Sequence of chain 1.B:
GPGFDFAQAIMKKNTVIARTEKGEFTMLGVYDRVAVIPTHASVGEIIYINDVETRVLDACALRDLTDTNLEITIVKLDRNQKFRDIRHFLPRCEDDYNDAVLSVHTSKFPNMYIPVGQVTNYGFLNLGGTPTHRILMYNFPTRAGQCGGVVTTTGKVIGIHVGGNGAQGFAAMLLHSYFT

A protein and the small-molecule ligand that binds it are described below.
Small molecule (SMILES): CN(C)C(=O)COc1ccc(N)c(F)c1

Binding-site contacts:
Ligand atom C7 contacts residue ILE47 of chain 1.B at 3.9 Å (hydrophobic).
Ligand atom O1 contacts residue THR21 of chain 1.B at 3.9 Å.
Ligand atom F contacts residue THR21 of chain 1.B at 3.5 Å.
Ligand atom C8 contacts residue ARG20 of chain 1.B at 3.8 Å.
Ligand atom C8 contacts residue TYR49 of chain 1.B at 3.7 Å (hydrophobic).
Ligand atom C2 contacts residue ARG20 of chain 1.B at 3.8 Å.
Ligand atom C9 contacts residue TYR49 of chain 1.B at 3.7 Å (hydrophobic).
Ligand atom C8 contacts residue ILE47 of chain 1.B at 3.9 Å (hydrophobic).
Ligand atom F contacts residue ARG20 of chain 1.B at 3.0 Å.
Ligand atom C4 contacts residue TYR49 of chain 1.B at 4.3 Å (hydrophobic).
Ligand atom C8 contacts residue THR21 of chain 1.B at 3.8 Å.
Ligand atom O contacts residue TYR49 of chain 1.B at 4.5 Å.
Ligand atom C4 contacts residue ARG20 of chain 1.B at 4.5 Å.
Ligand atom C8 contacts residue GLU22 of chain 1.B at 3.9 Å.
Ligand atom N1 contacts residue ILE47 of chain 1.B at 3.0 Å (h-bond).
Ligand atom O1 contacts residue ARG20 of chain 1.B at 4.0 Å.
Ligand atom C3 contacts residue TYR49 of chain 1.B at 4.5 Å (hydrophobic).
Ligand atom F contacts residue GLU22 of chain 1.B at 4.2 Å.
Ligand atom C4 contacts residue GLU22 of chain 1.B at 4.2 Å.
Ligand atom F contacts residue ILE47 of chain 1.B at 3.0 Å.
Ligand atom F contacts residue TYR49 of chain 1.B at 3.7 Å.
Ligand atom C9 contacts residue ARG20 of chain 1.B at 3.7 Å.
Ligand atom C4 contacts residue THR21 of chain 1.B at 3.9 Å.
Ligand atom C9 contacts residue THR21 of chain 1.B at 3.4 Å.
Ligand atom C9 contacts residue GLU22 of chain 1.B at 3.7 Å.
Ligand atom F contacts residue ILE48 of chain 1.B at 3.5 Å.
Ligand atom C7 contacts residue TYR49 of chain 1.B at 4.1 Å (hydrophobic).
Ligand atom C3 contacts residue ARG20 of chain 1.B at 3.0 Å.
Ligand atom O contacts residue ARG20 of chain 1.B at 4.0 Å.